Sequence of chain 1.A:
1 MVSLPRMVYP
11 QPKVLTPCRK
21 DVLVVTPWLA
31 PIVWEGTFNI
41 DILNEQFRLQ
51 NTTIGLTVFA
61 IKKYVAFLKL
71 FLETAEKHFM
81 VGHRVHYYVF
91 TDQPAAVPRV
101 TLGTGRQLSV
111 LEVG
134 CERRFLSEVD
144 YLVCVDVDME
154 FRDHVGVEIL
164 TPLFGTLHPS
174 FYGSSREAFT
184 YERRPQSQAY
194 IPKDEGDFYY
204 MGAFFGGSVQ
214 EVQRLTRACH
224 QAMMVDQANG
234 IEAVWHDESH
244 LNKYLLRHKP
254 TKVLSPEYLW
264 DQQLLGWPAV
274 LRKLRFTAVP

This protein binds this small molecule.
Small molecule (SMILES): CCCCCCO[C@@H]1O[C@H](CO)[C@H](O)C[C@H]1O[C@@H]1O[C@@H](C)[C@@H](O)[C@@H](O)[C@@H]1O

Binding-site contacts:
Ligand atom C5 contacts residue TRP238 of chain 1.A at 3.7 Å (hydrophobic).
Ligand atom C1 contacts residue HIS171 of chain 1.A at 3.9 Å.
Ligand atom C4 contacts residue GLU241 of chain 1.A at 3.5 Å.
Ligand atom C4 contacts residue LEU267 of chain 1.A at 4.0 Å (hydrophobic).
Ligand atom C4 contacts residue HIS171 of chain 1.A at 3.9 Å.
Ligand atom C6 contacts residue TYR202 of chain 1.A at 3.7 Å (hydrophobic).
Ligand atom C11 contacts residue HIS171 of chain 1.A at 4.1 Å.
Ligand atom C6 contacts residue SER173 of chain 1.A at 4.1 Å.
Ligand atom O4 contacts residue ASP264 of chain 1.A at 2.6 Å (salt-bridge).
Ligand atom O4 contacts residue HIS171 of chain 1.A at 2.8 Å.
Ligand atom O5 contacts residue HIS171 of chain 1.A at 3.2 Å.
Ligand atom O4 contacts residue GLU241 of chain 1.A at 2.8 Å (salt-bridge).
Ligand atom C5 contacts residue GLU241 of chain 1.A at 4.0 Å.
Ligand atom C4 contacts residue ASP264 of chain 1.A at 3.4 Å.
Ligand atom C4 contacts residue TRP238 of chain 1.A at 3.7 Å (hydrophobic).
Ligand atom C12 contacts residue LEU267 of chain 1.A at 4.1 Å (hydrophobic).
Ligand atom O6 contacts residue THR183 of chain 1.A at 2.7 Å (h-bond).
Ligand atom C6 contacts residue PRO172 of chain 1.A at 4.0 Å (hydrophobic).
Ligand atom C11 contacts residue SER173 of chain 1.A at 3.4 Å.
Ligand atom O4 contacts residue MET204 of chain 1.A at 3.7 Å.
Ligand atom C6 contacts residue LEU267 of chain 1.A at 4.1 Å (hydrophobic).
Ligand atom O6 contacts residue TRP238 of chain 1.A at 3.4 Å (h-bond).
Ligand atom C2 contacts residue HIS171 of chain 1.A at 3.9 Å.
Ligand atom C6 contacts residue TRP238 of chain 1.A at 3.4 Å (hydrophobic).
Ligand atom O1 contacts residue SER173 of chain 1.A at 3.7 Å.
Ligand atom C16 contacts residue LEU267 of chain 1.A at 4.0 Å (hydrophobic).
Ligand atom O6 contacts residue PHE174 of chain 1.A at 3.4 Å.
Ligand atom C5 contacts residue HIS171 of chain 1.A at 3.9 Å.
Ligand atom C14 contacts residue LEU267 of chain 1.A at 4.1 Å (hydrophobic).
Ligand atom C3 contacts residue TRP238 of chain 1.A at 4.0 Å (hydrophobic).
Ligand atom O5 contacts residue PHE174 of chain 1.A at 4.0 Å.
Ligand atom C6 contacts residue THR183 of chain 1.A at 3.4 Å.
Ligand atom C6 contacts residue GLU241 of chain 1.A at 3.4 Å.
Ligand atom O5 contacts residue MET204 of chain 1.A at 3.2 Å.
Ligand atom C2 contacts residue MET204 of chain 1.A at 4.0 Å (hydrophobic).
Ligand atom C6 contacts residue HIS171 of chain 1.A at 4.1 Å.
Ligand atom O1 contacts residue HIS171 of chain 1.A at 3.4 Å (h-bond).
Ligand atom O3 contacts residue ASP264 of chain 1.A at 4.1 Å.
Ligand atom C1 contacts residue MET204 of chain 1.A at 3.9 Å (hydrophobic).
Ligand atom C12 contacts residue SER173 of chain 1.A at 3.6 Å.